The protein below binds the small molecule below.
Small molecule (SMILES): CC(=O)N[C@@H]1[C@@H](O)[C@H](O)[C@@H](CO)O[C@H]1O

Sequence of chain 1.A:
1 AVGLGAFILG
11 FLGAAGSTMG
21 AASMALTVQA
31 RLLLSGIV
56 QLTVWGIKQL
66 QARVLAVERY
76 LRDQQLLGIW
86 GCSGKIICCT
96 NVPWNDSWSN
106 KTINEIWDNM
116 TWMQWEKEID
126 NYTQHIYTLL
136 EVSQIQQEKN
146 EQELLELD

Binding-site contacts:
Ligand atom O5 contacts residue ASN126 of chain 1.A at 2.4 Å (h-bond).
Ligand atom C7 contacts residue ASN126 of chain 1.A at 3.6 Å.
Ligand atom O7 contacts residue ASN126 of chain 1.A at 3.8 Å.
Ligand atom C3 contacts residue ASN126 of chain 1.A at 3.9 Å.
Ligand atom C2 contacts residue ASN126 of chain 1.A at 2.6 Å.
Ligand atom C1 contacts residue ASN126 of chain 1.A at 1.4 Å.
Ligand atom C4 contacts residue ASN126 of chain 1.A at 4.3 Å.
Ligand atom C5 contacts residue ASN126 of chain 1.A at 3.6 Å.
Ligand atom N2 contacts residue ASN126 of chain 1.A at 3.0 Å (h-bond).